This small molecule binds to this protein.
Small molecule (SMILES): CC(=O)N[C@@H]1[C@@H](O)[C@H](O[C@@H]2O[C@H](CO)[C@@H](O[C@@H]3O[C@H](CO)[C@@H](O)[C@H](O)[C@H]3NC(C)=O)[C@H](O)[C@H]2NC(C)=O)[C@@H](CO)O[C@H]1O

Sequence of chain 1.A:
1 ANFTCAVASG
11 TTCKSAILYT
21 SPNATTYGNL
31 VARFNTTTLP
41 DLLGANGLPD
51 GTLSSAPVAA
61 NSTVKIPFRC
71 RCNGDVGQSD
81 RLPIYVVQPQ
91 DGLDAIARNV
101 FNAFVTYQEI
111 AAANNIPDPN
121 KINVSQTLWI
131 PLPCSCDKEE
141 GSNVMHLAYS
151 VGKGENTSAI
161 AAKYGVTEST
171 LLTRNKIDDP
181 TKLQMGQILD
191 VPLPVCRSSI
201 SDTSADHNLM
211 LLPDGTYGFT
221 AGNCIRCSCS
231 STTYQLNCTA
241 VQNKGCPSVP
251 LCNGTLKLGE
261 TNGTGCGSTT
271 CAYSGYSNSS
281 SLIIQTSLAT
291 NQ

Binding-site contacts:
Ligand atom C5 contacts residue ASN114 of chain 1.A at 4.3 Å.
Ligand atom C4 contacts residue ASN114 of chain 1.A at 3.3 Å.
Ligand atom C2 contacts residue THR127 of chain 1.A at 4.0 Å.
Ligand atom C6 contacts residue THR127 of chain 1.A at 4.0 Å.
Ligand atom C3 contacts residue ASN114 of chain 1.A at 4.4 Å.
Ligand atom O6 contacts residue THR127 of chain 1.A at 3.7 Å.
Ligand atom C5 contacts residue THR127 of chain 1.A at 4.0 Å.
Ligand atom C6 contacts residue LEU128 of chain 1.A at 4.2 Å (hydrophobic).
Ligand atom O5 contacts residue THR127 of chain 1.A at 3.0 Å (h-bond).
Ligand atom C6 contacts residue ASN114 of chain 1.A at 4.1 Å.
Ligand atom C1 contacts residue THR127 of chain 1.A at 3.6 Å.
Ligand atom C4 contacts residue THR127 of chain 1.A at 3.5 Å.
Ligand atom C3 contacts residue THR127 of chain 1.A at 3.4 Å.
Ligand atom O4 contacts residue ASN114 of chain 1.A at 2.5 Å (h-bond).
Ligand atom C4 contacts residue TRP129 of chain 1.A at 4.5 Å (hydrophobic).
Ligand atom O4 contacts residue TRP129 of chain 1.A at 4.0 Å.
Ligand atom O4 contacts residue THR127 of chain 1.A at 3.1 Å (h-bond).
Ligand atom O6 contacts residue ILE84 of chain 1.A at 3.7 Å.
Ligand atom C6 contacts residue TRP129 of chain 1.A at 3.6 Å (hydrophobic).
Ligand atom O3 contacts residue ASN114 of chain 1.A at 3.7 Å.
Ligand atom O4 contacts residue ALA113 of chain 1.A at 4.4 Å.
Ligand atom O3 contacts residue THR127 of chain 1.A at 2.6 Å (h-bond).